Sequence of chain 1.B:
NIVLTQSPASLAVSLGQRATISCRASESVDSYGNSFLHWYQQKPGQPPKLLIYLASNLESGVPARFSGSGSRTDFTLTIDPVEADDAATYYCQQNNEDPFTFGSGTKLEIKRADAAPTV

Binding-site contacts:
Ligand atom O contacts residue PRO47 of chain 1.B at 3.4 Å.
Ligand atom CE2 contacts residue GLN42 of chain 1.B at 3.6 Å.
Ligand atom CA contacts residue HIS38 of chain 1.B at 3.9 Å.
Ligand atom CD2 contacts residue PRO48 of chain 1.B at 3.8 Å (hydrophobic).
Ligand atom CB contacts residue PRO48 of chain 1.B at 3.6 Å (hydrophobic).
Ligand atom CG contacts residue PRO48 of chain 1.B at 3.3 Å (hydrophobic).
Ligand atom CZ2 contacts residue PRO48 of chain 1.B at 3.8 Å (hydrophobic).
Ligand atom O contacts residue HIS38 of chain 1.B at 2.9 Å (h-bond).
Ligand atom CE1 contacts residue PRO47 of chain 1.B at 3.7 Å (hydrophobic).
Ligand atom C contacts residue TYR40 of chain 1.B at 3.5 Å (hydrophobic).
Ligand atom CG contacts residue TYR40 of chain 1.B at 3.8 Å (hydrophobic).
Ligand atom OH contacts residue GLN46 of chain 1.B at 3.7 Å.
Ligand atom CZ3 contacts residue PRO48 of chain 1.B at 3.6 Å (hydrophobic).
Ligand atom N contacts residue TYR40 of chain 1.B at 2.6 Å (h-bond).
Ligand atom CD2 contacts residue GLN42 of chain 1.B at 3.7 Å.
Ligand atom CE1 contacts residue PHE100 of chain 1.B at 3.5 Å (hydrophobic).
Ligand atom O contacts residue TYR40 of chain 1.B at 3.4 Å.
Ligand atom CB contacts residue HIS38 of chain 1.B at 3.5 Å.
Ligand atom CH2 contacts residue PRO48 of chain 1.B at 3.7 Å (hydrophobic).
Ligand atom CB contacts residue LEU54 of chain 1.B at 3.8 Å (hydrophobic).
Ligand atom NE2 contacts residue PHE486 of chain 1.I at 3.4 Å.
Ligand atom C contacts residue HIS38 of chain 1.B at 3.5 Å.
Ligand atom ND1 contacts residue ASN95 of chain 1.B at 3.0 Å (h-bond).
Ligand atom CE3 contacts residue PRO48 of chain 1.B at 3.7 Å (hydrophobic).
Ligand atom O contacts residue HIS38 of chain 1.B at 3.1 Å (h-bond).
Ligand atom O contacts residue GLU484 of chain 1.I at 3.1 Å (salt-bridge).
Ligand atom CD1 contacts residue PRO48 of chain 1.B at 3.3 Å (hydrophobic).
Ligand atom CB contacts residue TYR40 of chain 1.B at 3.4 Å (hydrophobic).
Ligand atom NE1 contacts residue PRO48 of chain 1.B at 3.8 Å.
Ligand atom OD1 contacts residue LEU50 of chain 1.B at 3.4 Å.
Ligand atom CE1 contacts residue ASN95 of chain 1.B at 3.6 Å.
Ligand atom CE1 contacts residue PHE486 of chain 1.I at 3.6 Å (hydrophobic).
Ligand atom CB contacts residue TYR53 of chain 1.B at 3.8 Å (hydrophobic).
Ligand atom CE contacts residue TYR40 of chain 1.B at 3.6 Å (hydrophobic).
Ligand atom CA contacts residue TYR40 of chain 1.B at 3.5 Å (hydrophobic).
Ligand atom O contacts residue LEU50 of chain 1.B at 3.8 Å.
Ligand atom CG contacts residue LEU50 of chain 1.B at 3.9 Å (hydrophobic).
Ligand atom CB contacts residue TYR40 of chain 1.B at 3.5 Å (hydrophobic).
Ligand atom CA contacts residue TYR40 of chain 1.B at 3.6 Å (hydrophobic).
Ligand atom CE2 contacts residue PRO48 of chain 1.B at 3.8 Å (hydrophobic).

The protein below binds the small molecule below.
Small molecule (SMILES): CC[C@H](C)[C@H](NC(=O)[C@H](C)N)C(=O)N[C@@H](Cc1ccc(O)cc1)C(=O)N[C@@H](Cc1ccc(O)cc1)C(=O)N[C@@H](CS)C(=O)N[C@@H](C)C(=O)N[C@@H](CCCCN)C(=O)N[C@@H](CC(N)=O)C(=O)NCC(=O)NCC(=O)N[C@@H](C)C(=O)N[C@@H](CC1=NC=NC1)C(=O)N[C@@H](C)C(=O)N[C@@H](CCSC)C(=O)N[C@@H](CC(=O)O)C(=O)N[C@@H](Cc1ccccc1)C(=O)N[C@@H](CC1=CN=C2C=CC=CC12)C(=O)NCC=O

Sequence of chain 1.I:
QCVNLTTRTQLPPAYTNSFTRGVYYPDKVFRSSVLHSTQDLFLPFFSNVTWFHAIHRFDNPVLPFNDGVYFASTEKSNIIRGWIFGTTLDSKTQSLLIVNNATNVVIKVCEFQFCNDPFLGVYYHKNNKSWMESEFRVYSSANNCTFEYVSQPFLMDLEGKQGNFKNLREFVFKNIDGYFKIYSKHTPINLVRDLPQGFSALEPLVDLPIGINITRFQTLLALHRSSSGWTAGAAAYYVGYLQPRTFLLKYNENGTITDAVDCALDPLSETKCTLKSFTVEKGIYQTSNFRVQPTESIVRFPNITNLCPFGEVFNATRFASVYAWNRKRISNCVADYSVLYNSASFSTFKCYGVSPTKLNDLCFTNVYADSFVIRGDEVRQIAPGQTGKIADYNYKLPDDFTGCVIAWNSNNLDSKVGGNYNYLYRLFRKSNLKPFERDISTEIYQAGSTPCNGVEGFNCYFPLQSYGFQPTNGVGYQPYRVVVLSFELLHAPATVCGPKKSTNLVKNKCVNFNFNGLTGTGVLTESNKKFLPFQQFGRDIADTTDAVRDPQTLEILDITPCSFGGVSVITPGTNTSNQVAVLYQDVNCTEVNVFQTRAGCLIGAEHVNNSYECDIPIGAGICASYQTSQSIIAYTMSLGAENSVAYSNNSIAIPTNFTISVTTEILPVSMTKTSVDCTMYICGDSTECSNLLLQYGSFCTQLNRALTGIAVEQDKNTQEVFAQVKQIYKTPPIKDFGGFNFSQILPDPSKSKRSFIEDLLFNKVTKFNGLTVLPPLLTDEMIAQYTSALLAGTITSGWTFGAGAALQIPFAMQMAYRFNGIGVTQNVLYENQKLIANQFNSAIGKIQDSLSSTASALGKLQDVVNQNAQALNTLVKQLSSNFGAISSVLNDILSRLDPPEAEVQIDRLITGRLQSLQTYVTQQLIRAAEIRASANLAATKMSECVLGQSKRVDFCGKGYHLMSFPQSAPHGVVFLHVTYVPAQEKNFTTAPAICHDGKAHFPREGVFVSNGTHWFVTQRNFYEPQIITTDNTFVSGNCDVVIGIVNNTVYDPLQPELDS